The small molecule below binds the protein below.
Small molecule (SMILES): Nc1nc2c(ncn2[C@@H]2O[C@H](CO[P](=O)(O)O[P](=O)(O)NP(=O)(O)O)[C@@H](O)[C@H]2O)c(=O)[nH]1

Sequence of chain 1.A:
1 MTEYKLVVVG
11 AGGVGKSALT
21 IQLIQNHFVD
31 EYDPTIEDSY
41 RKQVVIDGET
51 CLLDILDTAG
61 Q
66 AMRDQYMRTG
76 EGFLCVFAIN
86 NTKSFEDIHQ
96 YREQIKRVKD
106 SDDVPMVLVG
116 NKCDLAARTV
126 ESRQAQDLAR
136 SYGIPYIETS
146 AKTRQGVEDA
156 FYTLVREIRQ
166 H

Binding-site contacts:
Ligand atom PG contacts residue LYS16 of chain 1.A at 3.2 Å.
Ligand atom DO2' contacts residue ASP30 of chain 1.A at 3.2 Å.
Ligand atom PG contacts residue GLY60 of chain 1.A at 3.0 Å.
Ligand atom O1G contacts residue THR35 of chain 1.A at 1.6 Å.
Ligand atom O3G contacts residue GLY60 of chain 1.A at 2.4 Å.
Ligand atom DO2' contacts residue GLU31 of chain 1.A at 3.2 Å.
Ligand atom DN1 contacts residue SER145 of chain 1.A at 2.7 Å.
Ligand atom O4' contacts residue LYS117 of chain 1.A at 2.9 Å.
Ligand atom DO3' contacts residue GLU31 of chain 1.A at 3.2 Å.
Ligand atom PG contacts residue THR35 of chain 1.A at 3.0 Å.
Ligand atom O1B contacts residue VAL14 of chain 1.A at 2.6 Å.
Ligand atom O3A contacts residue GLY15 of chain 1.A at 3.1 Å (h-bond).
Ligand atom O2' contacts residue PHE28 of chain 1.A at 3.1 Å.
Ligand atom PG contacts residue MG1 of chain 1.C at 3.2 Å.
Ligand atom O1B contacts residue LYS16 of chain 1.A at 2.0 Å.
Ligand atom O3G contacts residue LYS16 of chain 1.A at 1.8 Å.
Ligand atom O1B contacts residue GLY15 of chain 1.A at 3.2 Å (h-bond).
Ligand atom O2G contacts residue GLY13 of chain 1.A at 3.2 Å.
Ligand atom PB contacts residue GLY13 of chain 1.A at 2.9 Å.
Ligand atom N1 contacts residue ASP119 of chain 1.A at 2.7 Å (salt-bridge).
Ligand atom DOG2 contacts residue GLY13 of chain 1.A at 2.4 Å.
Ligand atom DO2' contacts residue VAL29 of chain 1.A at 1.6 Å.
Ligand atom N3B contacts residue GLY13 of chain 1.A at 2.5 Å.
Ligand atom PG contacts residue GLY13 of chain 1.A at 3.2 Å.
Ligand atom O2B contacts residue MG1 of chain 1.C at 2.1 Å.
Ligand atom N2 contacts residue ASP119 of chain 1.A at 3.0 Å (salt-bridge).
Ligand atom O6 contacts residue LYS147 of chain 1.A at 2.8 Å.
Ligand atom C6 contacts residue LYS147 of chain 1.A at 3.2 Å.
Ligand atom DNB3 contacts residue GLY13 of chain 1.A at 2.5 Å.
Ligand atom O1A contacts residue ALA18 of chain 1.A at 2.8 Å (h-bond).
Ligand atom DN1 contacts residue ASP119 of chain 1.A at 1.8 Å.
Ligand atom O6 contacts residue ALA146 of chain 1.A at 2.9 Å (h-bond).
Ligand atom DOG2 contacts residue GLY12 of chain 1.A at 3.1 Å.
Ligand atom O1G contacts residue MG1 of chain 1.C at 2.4 Å.
Ligand atom O2G contacts residue GLY60 of chain 1.A at 3.0 Å.
Ligand atom DN21 contacts residue ASP119 of chain 1.A at 2.1 Å.
Ligand atom O1B contacts residue GLY13 of chain 1.A at 2.4 Å.
Ligand atom N7 contacts residue ASN116 of chain 1.A at 2.6 Å.
Ligand atom O2' contacts residue VAL29 of chain 1.A at 2.4 Å (h-bond).
Ligand atom O2B contacts residue SER17 of chain 1.A at 3.0 Å (h-bond).